A small-molecule ligand and the protein it binds are described below.
Small molecule (SMILES): COc1ccc(OCc2ccc(COc3c(Cl)cccc3Cl)cc2)c(Cl)c1

Binding-site contacts:
Ligand atom C7 contacts residue PHE237 of chain 42.A at 3.5 Å (hydrophobic).
Ligand atom C9 contacts residue VAL199 of chain 42.A at 3.6 Å (hydrophobic).
Ligand atom C20 contacts residue LEU240 of chain 42.A at 3.8 Å (hydrophobic).
Ligand atom C13 contacts residue ILE110 of chain 42.A at 3.7 Å (hydrophobic).
Ligand atom C17 contacts residue ALA24 of chain 42.C at 3.7 Å (hydrophobic).
Ligand atom CL3 contacts residue LEU240 of chain 42.A at 3.8 Å.
Ligand atom O1 contacts residue MET132 of chain 42.A at 3.7 Å.
Ligand atom O1 contacts residue ILE110 of chain 42.A at 3.7 Å.
Ligand atom C13 contacts residue MET132 of chain 42.A at 3.4 Å (hydrophobic).
Ligand atom C16 contacts residue TYR159 of chain 42.A at 3.8 Å (hydrophobic).
Ligand atom C12 contacts residue PHE134 of chain 42.A at 3.8 Å (hydrophobic).
Ligand atom C5 contacts residue TYR112 of chain 42.A at 3.5 Å (hydrophobic).
Ligand atom C2 contacts residue PHE237 of chain 42.A at 3.6 Å (hydrophobic).
Ligand atom C14 contacts residue TYR159 of chain 42.A at 3.5 Å (hydrophobic).
Ligand atom O3 contacts residue TYR112 of chain 42.A at 3.6 Å.
Ligand atom CL3 contacts residue PHE134 of chain 42.A at 3.8 Å.
Ligand atom C21 contacts residue TYR205 of chain 42.A at 3.8 Å (hydrophobic).
Ligand atom C11 contacts residue ILE110 of chain 42.A at 3.8 Å (hydrophobic).
Ligand atom O3 contacts residue PHE130 of chain 42.A at 3.6 Å.
Ligand atom C19 contacts residue LEU240 of chain 42.A at 3.8 Å (hydrophobic).
Ligand atom C16 contacts residue ALA24 of chain 42.C at 3.8 Å (hydrophobic).
Ligand atom C7 contacts residue MET132 of chain 42.A at 3.3 Å (hydrophobic).
Ligand atom CL2 contacts residue ALA24 of chain 42.C at 3.5 Å.
Ligand atom C21 contacts residue SER128 of chain 42.A at 3.8 Å.
Ligand atom C9 contacts residue PHE237 of chain 42.A at 3.7 Å (hydrophobic).
Ligand atom C13 contacts residue PHE134 of chain 42.A at 3.7 Å (hydrophobic).
Ligand atom C20 contacts residue ILE194 of chain 42.A at 3.8 Å (hydrophobic).
Ligand atom C10 contacts residue TYR159 of chain 42.A at 3.5 Å (hydrophobic).
Ligand atom C17 contacts residue TYR159 of chain 42.A at 3.7 Å (hydrophobic).
Ligand atom C1 contacts residue TYR205 of chain 42.A at 3.8 Å (hydrophobic).
Ligand atom CL2 contacts residue ILE25 of chain 42.C at 3.4 Å.
Ligand atom C6 contacts residue TYR112 of chain 42.A at 3.7 Å (hydrophobic).
Ligand atom CL2 contacts residue TYR159 of chain 42.A at 3.6 Å.
Ligand atom O1 contacts residue PHE237 of chain 42.A at 3.8 Å.
Ligand atom O2 contacts residue VAL196 of chain 42.A at 3.4 Å.
Ligand atom C21 contacts residue HIS207 of chain 42.A at 3.6 Å.
Ligand atom C3 contacts residue MET132 of chain 42.A at 3.7 Å (hydrophobic).
Ligand atom C4 contacts residue MET132 of chain 42.A at 3.8 Å (hydrophobic).
Ligand atom C12 contacts residue ILE110 of chain 42.A at 3.8 Å (hydrophobic).
Ligand atom C8 contacts residue MET132 of chain 42.A at 3.4 Å (hydrophobic).

Sequence of chain 42.A:
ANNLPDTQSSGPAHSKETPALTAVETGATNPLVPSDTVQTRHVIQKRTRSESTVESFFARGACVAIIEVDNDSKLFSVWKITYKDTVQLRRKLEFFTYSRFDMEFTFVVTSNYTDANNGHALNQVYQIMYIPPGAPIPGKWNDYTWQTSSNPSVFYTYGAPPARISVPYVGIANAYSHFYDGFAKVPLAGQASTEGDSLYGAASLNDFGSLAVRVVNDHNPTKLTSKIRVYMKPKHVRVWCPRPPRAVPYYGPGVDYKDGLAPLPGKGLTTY

Sequence of chain 42.C:
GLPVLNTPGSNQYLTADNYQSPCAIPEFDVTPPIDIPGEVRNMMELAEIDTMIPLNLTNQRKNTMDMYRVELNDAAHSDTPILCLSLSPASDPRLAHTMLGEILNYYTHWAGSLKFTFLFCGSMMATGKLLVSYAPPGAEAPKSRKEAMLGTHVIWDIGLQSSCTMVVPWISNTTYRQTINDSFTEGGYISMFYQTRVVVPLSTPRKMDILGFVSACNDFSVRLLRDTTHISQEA